Sequence of chain 1.F:
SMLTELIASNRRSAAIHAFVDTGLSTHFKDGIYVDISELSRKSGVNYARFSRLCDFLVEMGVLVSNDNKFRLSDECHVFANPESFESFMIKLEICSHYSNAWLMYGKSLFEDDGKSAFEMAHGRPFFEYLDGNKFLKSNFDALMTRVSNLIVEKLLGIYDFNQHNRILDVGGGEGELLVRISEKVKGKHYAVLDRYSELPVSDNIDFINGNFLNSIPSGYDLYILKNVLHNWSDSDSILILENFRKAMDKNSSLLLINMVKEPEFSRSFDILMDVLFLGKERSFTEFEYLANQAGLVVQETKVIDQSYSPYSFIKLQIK

A protein and the small-molecule ligand that binds it are described below.
Small molecule (SMILES): COc1cc(O)c2c(c1)C(=O)c1cccc(O)c1C2=O

Binding-site contacts:
Ligand atom C9 contacts residue MET144 of chain 1.F at 3.8 Å (hydrophobic).
Ligand atom C20 contacts residue LEU143 of chain 1.F at 3.8 Å (hydrophobic).
Ligand atom C20 contacts residue PHE269 of chain 1.F at 3.7 Å (hydrophobic).
Ligand atom C6 contacts residue PHE269 of chain 1.F at 4.0 Å (hydrophobic).
Ligand atom C2 contacts residue MET259 of chain 1.F at 3.8 Å (hydrophobic).
Ligand atom O31 contacts residue LEU143 of chain 1.F at 3.6 Å.
Ligand atom C13 contacts residue LEU272 of chain 1.F at 3.9 Å (hydrophobic).
Ligand atom C3 contacts residue PHE269 of chain 1.F at 3.6 Å (hydrophobic).
Ligand atom O19 contacts residue TYR98 of chain 1.F at 2.9 Å (h-bond).
Ligand atom O18 contacts residue PHE140 of chain 1.F at 3.6 Å.
Ligand atom C17 contacts residue TYR98 of chain 1.F at 3.4 Å (hydrophobic).
Ligand atom C9 contacts residue PHE269 of chain 1.F at 4.0 Å (hydrophobic).
Ligand atom C11 contacts residue LEU143 of chain 1.F at 3.5 Å (hydrophobic).
Ligand atom C1 contacts residue TYR311 of chain 1.F at 3.9 Å (hydrophobic).
Ligand atom C17 contacts residue GLU93 of chain 1.F at 3.6 Å.
Ligand atom C10 contacts residue PHE269 of chain 1.F at 3.5 Å (hydrophobic).
Ligand atom C1 contacts residue TYR308 of chain 1.F at 3.4 Å (hydrophobic).
Ligand atom C17 contacts residue LEU92 of chain 1.F at 3.5 Å (hydrophobic).
Ligand atom C6 contacts residue VAL147 of chain 1.F at 3.8 Å (hydrophobic).
Ligand atom C10 contacts residue LEU143 of chain 1.F at 3.8 Å (hydrophobic).
Ligand atom C5 contacts residue PHE269 of chain 1.F at 3.5 Å (hydrophobic).
Ligand atom C4 contacts residue PHE269 of chain 1.F at 3.4 Å (hydrophobic).
Ligand atom O19 contacts residue LEU92 of chain 1.F at 4.0 Å.
Ligand atom C17 contacts residue MET89 of chain 1.F at 3.9 Å (hydrophobic).
Ligand atom C4 contacts residue LEU143 of chain 1.F at 4.0 Å (hydrophobic).
Ligand atom C3 contacts residue MET144 of chain 1.F at 3.8 Å (hydrophobic).
Ligand atom O17 contacts residue HIS230 of chain 1.F at 3.8 Å.
Ligand atom C7 contacts residue PHE269 of chain 1.F at 3.9 Å (hydrophobic).
Ligand atom C13 contacts residue TYR98 of chain 1.F at 3.7 Å (hydrophobic).
Ligand atom C12 contacts residue LEU272 of chain 1.F at 3.9 Å (hydrophobic).
Ligand atom O18 contacts residue MET273 of chain 1.F at 3.6 Å.
Ligand atom C12 contacts residue TYR98 of chain 1.F at 3.7 Å (hydrophobic).
Ligand atom O31 contacts residue MET89 of chain 1.F at 3.4 Å.
Ligand atom O31 contacts residue PHE269 of chain 1.F at 3.8 Å.
Ligand atom O8 contacts residue MET144 of chain 1.F at 3.6 Å.
Ligand atom O8 contacts residue HIS230 of chain 1.F at 3.4 Å (h-bond).
Ligand atom C7 contacts residue MET144 of chain 1.F at 3.5 Å (hydrophobic).
Ligand atom C1 contacts residue MET259 of chain 1.F at 4.0 Å (hydrophobic).
Ligand atom C6 contacts residue TYR308 of chain 1.F at 3.3 Å (hydrophobic).
Ligand atom O17 contacts residue MET259 of chain 1.F at 3.5 Å.